Binding-site contacts:
Ligand atom C6' contacts residue GLY83 of chain 1.B at 3.6 Å.
Ligand atom C8 contacts residue LEU118 of chain 1.D at 3.7 Å (hydrophobic).
Ligand atom O5' contacts residue PHE13 of chain 1.B at 3.4 Å.
Ligand atom C5' contacts residue SER9 of chain 1.B at 3.5 Å.
Ligand atom N1' contacts residue GLU87 of chain 1.B at 2.7 Å (salt-bridge).
Ligand atom C4' contacts residue SER9 of chain 1.B at 3.5 Å.
Ligand atom O6 contacts residue PHE105 of chain 1.A at 3.8 Å.
Ligand atom C2 contacts residue ASN43 of chain 1.B at 3.7 Å.
Ligand atom C3' contacts residue GLU87 of chain 1.B at 3.7 Å.
Ligand atom C8 contacts residue ASP110 of chain 1.D at 3.2 Å.
Ligand atom O5' contacts residue GLY83 of chain 1.B at 3.4 Å.
Ligand atom C10 contacts residue GLU87 of chain 1.B at 3.3 Å.
Ligand atom O3' contacts residue ALA8 of chain 1.B at 3.4 Å.
Ligand atom O5' contacts residue ASP81 of chain 1.B at 2.6 Å (salt-bridge).
Ligand atom N7 contacts residue ASP110 of chain 1.D at 2.6 Å (salt-bridge).
Ligand atom C6' contacts residue MET119 of chain 1.D at 3.8 Å (hydrophobic).
Ligand atom C9 contacts residue ASP61 of chain 1.B at 3.7 Å.
Ligand atom C6' contacts residue GLU87 of chain 1.B at 3.1 Å.
Ligand atom C3' contacts residue SER9 of chain 1.B at 3.0 Å.
Ligand atom C2' contacts residue GLU87 of chain 1.B at 3.7 Å.
Ligand atom C2 contacts residue PHE40 of chain 1.B at 3.7 Å (hydrophobic).
Ligand atom C4' contacts residue ASP81 of chain 1.B at 3.8 Å.
Ligand atom N3 contacts residue ASP61 of chain 1.B at 3.3 Å (salt-bridge).
Ligand atom O5' contacts residue ASN117 of chain 1.D at 2.9 Å (h-bond).
Ligand atom N3 contacts residue VAL57 of chain 1.B at 3.6 Å.
Ligand atom N7 contacts residue PHE13 of chain 1.B at 3.8 Å.
Ligand atom C5' contacts residue PHE13 of chain 1.B at 3.5 Å (hydrophobic).
Ligand atom N1' contacts residue ASP61 of chain 1.B at 3.5 Å (salt-bridge).
Ligand atom O3' contacts residue SER9 of chain 1.B at 3.3 Å (h-bond).
Ligand atom O3' contacts residue GLU87 of chain 1.B at 2.7 Å (salt-bridge).
Ligand atom C10 contacts residue MET119 of chain 1.D at 3.4 Å (hydrophobic).
Ligand atom C10 contacts residue ASP61 of chain 1.B at 2.8 Å.
Ligand atom C5' contacts residue ASP81 of chain 1.B at 3.2 Å.
Ligand atom O3' contacts residue PRO39 of chain 1.B at 3.6 Å.
Ligand atom C8 contacts residue ASN117 of chain 1.D at 3.6 Å.
Ligand atom C4' contacts residue GLU87 of chain 1.B at 3.7 Å.
Ligand atom N1 contacts residue PHE40 of chain 1.B at 3.5 Å.
Ligand atom N7 contacts residue LEU118 of chain 1.D at 3.5 Å.
Ligand atom C6 contacts residue PHE40 of chain 1.B at 3.6 Å (hydrophobic).
Ligand atom C4' contacts residue VAL84 of chain 1.B at 3.7 Å (hydrophobic).

The small molecule below binds the protein below.
Small molecule (SMILES): O=c1[nH]cnc2c(C[NH+]3C[C@H](CO)[C@@H](O)C3)c[nH]c12

Sequence of chain 1.A:
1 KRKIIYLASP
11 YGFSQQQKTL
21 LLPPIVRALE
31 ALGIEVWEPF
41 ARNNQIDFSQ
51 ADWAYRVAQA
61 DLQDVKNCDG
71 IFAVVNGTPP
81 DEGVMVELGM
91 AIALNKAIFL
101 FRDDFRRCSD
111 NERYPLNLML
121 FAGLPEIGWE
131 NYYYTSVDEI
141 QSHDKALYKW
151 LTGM

Sequence of chain 1.B:
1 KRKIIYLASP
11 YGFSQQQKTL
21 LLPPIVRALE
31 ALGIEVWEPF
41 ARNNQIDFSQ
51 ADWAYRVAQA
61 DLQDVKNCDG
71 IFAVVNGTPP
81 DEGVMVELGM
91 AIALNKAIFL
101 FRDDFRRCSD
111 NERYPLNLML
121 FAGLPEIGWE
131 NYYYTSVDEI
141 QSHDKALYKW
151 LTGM

Sequence of chain 1.D:
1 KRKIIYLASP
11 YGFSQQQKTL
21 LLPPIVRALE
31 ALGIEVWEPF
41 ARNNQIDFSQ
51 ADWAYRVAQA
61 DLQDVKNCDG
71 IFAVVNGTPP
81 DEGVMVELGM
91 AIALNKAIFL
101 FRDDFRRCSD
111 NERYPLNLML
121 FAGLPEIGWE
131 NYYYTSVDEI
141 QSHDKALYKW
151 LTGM